This small molecule binds to this protein.
Small molecule (SMILES): CC(=O)N[C@@H]1[C@@H](O)[C@H](O)[C@@H](CO)O[C@H]1O

Binding-site contacts:
Ligand atom C4 contacts residue HIS195 of chain 1.A at 4.3 Å.
Ligand atom C3 contacts residue PHE194 of chain 1.A at 3.7 Å (hydrophobic).
Ligand atom C3 contacts residue ASN219 of chain 1.A at 2.8 Å.
Ligand atom C7 contacts residue ASN219 of chain 1.A at 4.0 Å.
Ligand atom C2 contacts residue HIS195 of chain 1.A at 3.9 Å.
Ligand atom O4 contacts residue PHE194 of chain 1.A at 4.3 Å.
Ligand atom O4 contacts residue LYS197 of chain 1.A at 3.0 Å.
Ligand atom O5 contacts residue HIS195 of chain 1.A at 4.5 Å.
Ligand atom C4 contacts residue ASN219 of chain 1.A at 3.2 Å.
Ligand atom N2 contacts residue HIS195 of chain 1.A at 3.5 Å (h-bond).
Ligand atom C8 contacts residue GLU216 of chain 1.A at 3.1 Å.
Ligand atom N2 contacts residue ASN219 of chain 1.A at 4.3 Å.
Ligand atom C3 contacts residue HIS195 of chain 1.A at 3.6 Å.
Ligand atom O7 contacts residue ASN219 of chain 1.A at 3.3 Å (h-bond).
Ligand atom C7 contacts residue GLU216 of chain 1.A at 4.0 Å.
Ligand atom O6 contacts residue LYS197 of chain 1.A at 3.9 Å.
Ligand atom C2 contacts residue ASN219 of chain 1.A at 3.9 Å.
Ligand atom O4 contacts residue HIS195 of chain 1.A at 3.6 Å (h-bond).
Ligand atom C4 contacts residue LYS197 of chain 1.A at 4.3 Å.
Ligand atom O7 contacts residue GLU216 of chain 1.A at 4.0 Å.
Ligand atom O4 contacts residue ASN219 of chain 1.A at 2.8 Å (h-bond).
Ligand atom C5 contacts residue HIS195 of chain 1.A at 4.2 Å.
Ligand atom C1 contacts residue HIS195 of chain 1.A at 3.9 Å.

Sequence of chain 1.A:
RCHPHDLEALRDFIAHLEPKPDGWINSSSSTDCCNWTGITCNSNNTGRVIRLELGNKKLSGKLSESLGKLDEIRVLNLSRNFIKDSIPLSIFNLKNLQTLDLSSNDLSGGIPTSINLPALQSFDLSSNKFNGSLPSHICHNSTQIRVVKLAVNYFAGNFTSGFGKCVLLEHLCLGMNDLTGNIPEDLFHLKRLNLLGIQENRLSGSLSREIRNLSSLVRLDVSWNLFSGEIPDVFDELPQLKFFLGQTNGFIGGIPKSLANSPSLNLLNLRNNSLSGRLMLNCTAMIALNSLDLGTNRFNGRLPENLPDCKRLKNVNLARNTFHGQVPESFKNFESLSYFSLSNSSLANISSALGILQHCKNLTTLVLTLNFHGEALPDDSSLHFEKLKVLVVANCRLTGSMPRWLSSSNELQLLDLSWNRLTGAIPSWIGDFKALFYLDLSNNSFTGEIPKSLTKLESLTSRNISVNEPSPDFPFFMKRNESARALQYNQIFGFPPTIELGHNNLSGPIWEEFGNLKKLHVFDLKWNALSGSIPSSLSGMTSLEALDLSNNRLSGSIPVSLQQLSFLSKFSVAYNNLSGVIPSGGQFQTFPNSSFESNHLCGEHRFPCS